Sequence of chain 1.A:
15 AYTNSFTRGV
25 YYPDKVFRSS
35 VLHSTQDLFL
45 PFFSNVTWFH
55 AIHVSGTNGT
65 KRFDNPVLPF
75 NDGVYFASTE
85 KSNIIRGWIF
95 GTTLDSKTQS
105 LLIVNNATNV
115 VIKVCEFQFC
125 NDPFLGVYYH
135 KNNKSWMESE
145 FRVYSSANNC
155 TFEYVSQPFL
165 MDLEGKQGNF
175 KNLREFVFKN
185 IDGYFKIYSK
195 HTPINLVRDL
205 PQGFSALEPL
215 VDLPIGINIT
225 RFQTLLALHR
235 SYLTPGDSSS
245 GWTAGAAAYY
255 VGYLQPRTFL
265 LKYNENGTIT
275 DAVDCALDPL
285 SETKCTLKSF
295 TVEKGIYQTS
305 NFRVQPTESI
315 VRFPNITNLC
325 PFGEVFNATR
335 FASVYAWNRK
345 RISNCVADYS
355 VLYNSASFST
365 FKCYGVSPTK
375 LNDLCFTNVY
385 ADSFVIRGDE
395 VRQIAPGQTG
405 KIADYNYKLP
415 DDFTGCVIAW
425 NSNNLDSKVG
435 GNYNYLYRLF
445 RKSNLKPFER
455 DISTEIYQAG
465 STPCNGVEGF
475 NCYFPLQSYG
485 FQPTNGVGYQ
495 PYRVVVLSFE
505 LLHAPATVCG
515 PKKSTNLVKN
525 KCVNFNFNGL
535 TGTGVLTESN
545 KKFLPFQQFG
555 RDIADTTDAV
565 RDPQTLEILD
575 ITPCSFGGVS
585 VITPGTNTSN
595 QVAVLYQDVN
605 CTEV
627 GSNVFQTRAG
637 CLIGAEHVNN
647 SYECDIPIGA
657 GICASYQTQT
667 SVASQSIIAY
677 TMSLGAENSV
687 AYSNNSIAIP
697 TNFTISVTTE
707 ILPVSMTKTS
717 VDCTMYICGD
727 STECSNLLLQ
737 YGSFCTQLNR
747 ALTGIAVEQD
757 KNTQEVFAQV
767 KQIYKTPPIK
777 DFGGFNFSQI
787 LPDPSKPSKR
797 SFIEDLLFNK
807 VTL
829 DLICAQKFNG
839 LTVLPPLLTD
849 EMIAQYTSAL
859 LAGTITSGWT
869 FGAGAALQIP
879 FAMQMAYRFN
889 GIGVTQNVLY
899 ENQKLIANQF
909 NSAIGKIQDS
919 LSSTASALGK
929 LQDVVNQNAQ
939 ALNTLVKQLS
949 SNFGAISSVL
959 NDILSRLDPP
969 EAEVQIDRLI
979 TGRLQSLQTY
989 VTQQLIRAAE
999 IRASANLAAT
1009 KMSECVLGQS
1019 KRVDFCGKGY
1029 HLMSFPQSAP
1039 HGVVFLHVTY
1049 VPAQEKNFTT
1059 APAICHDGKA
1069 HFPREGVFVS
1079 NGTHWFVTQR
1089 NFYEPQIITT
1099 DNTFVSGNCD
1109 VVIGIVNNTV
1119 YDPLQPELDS

This protein binds this small molecule.
Small molecule (SMILES): CC(=O)N[C@@H]1[C@@H](O)[C@H](O)[C@@H](CO)O[C@H]1O

Binding-site contacts:
Ligand atom O7 contacts residue ASN645 of chain 1.A at 3.7 Å.
Ligand atom O5 contacts residue ASN645 of chain 1.A at 2.4 Å (h-bond).
Ligand atom O7 contacts residue VAL644 of chain 1.A at 3.6 Å.
Ligand atom C7 contacts residue ASN645 of chain 1.A at 3.6 Å.
Ligand atom C1 contacts residue ASN645 of chain 1.A at 1.5 Å.
Ligand atom N2 contacts residue VAL644 of chain 1.A at 4.5 Å.
Ligand atom N2 contacts residue ASN645 of chain 1.A at 3.1 Å (h-bond).
Ligand atom C5 contacts residue ASN645 of chain 1.A at 3.6 Å.
Ligand atom C8 contacts residue ASN645 of chain 1.A at 3.8 Å.
Ligand atom C2 contacts residue ASN645 of chain 1.A at 2.6 Å.
Ligand atom C3 contacts residue ASN645 of chain 1.A at 3.9 Å.
Ligand atom C7 contacts residue HIS643 of chain 1.A at 4.2 Å.
Ligand atom C4 contacts residue ASN645 of chain 1.A at 4.3 Å.
Ligand atom C7 contacts residue VAL644 of chain 1.A at 4.4 Å (hydrophobic).
Ligand atom O7 contacts residue HIS643 of chain 1.A at 3.4 Å (h-bond).